Binding-site contacts:
Ligand atom O contacts residue VAL127 of chain 3.A at 3.5 Å.
Ligand atom O contacts residue GLY105 of chain 3.A at 3.7 Å.
Ligand atom CA contacts residue VAL125 of chain 3.A at 3.4 Å (hydrophobic).
Ligand atom CA contacts residue PHE126 of chain 3.A at 3.9 Å (hydrophobic).
Ligand atom CA contacts residue SER163 of chain 3.A at 3.7 Å.
Ligand atom CD2 contacts residue LEU161 of chain 3.A at 3.6 Å (hydrophobic).
Ligand atom CD1 contacts residue GLY124 of chain 3.A at 3.9 Å.
Ligand atom O contacts residue ILE130 of chain 3.A at 3.7 Å.
Ligand atom N contacts residue LEU161 of chain 3.A at 3.2 Å (h-bond).
Ligand atom CA contacts residue GLY105 of chain 3.A at 3.6 Å.
Ligand atom N contacts residue VAL125 of chain 3.A at 3.5 Å (h-bond).
Ligand atom OE1 contacts residue ARG165 of chain 3.A at 2.9 Å (salt-bridge).
Ligand atom CB contacts residue GLY105 of chain 3.A at 3.1 Å.
Ligand atom C contacts residue ILE130 of chain 3.A at 3.9 Å (hydrophobic).
Ligand atom CB contacts residue TYR162 of chain 3.A at 3.5 Å (hydrophobic).
Ligand atom N contacts residue SER163 of chain 3.A at 3.9 Å.
Ligand atom CD contacts residue GLN203 of chain 3.A at 3.5 Å.
Ligand atom CD2 contacts residue PHE126 of chain 3.A at 3.4 Å (hydrophobic).
Ligand atom CA contacts residue LEU161 of chain 3.A at 3.5 Å (hydrophobic).
Ligand atom CE contacts residue ARG165 of chain 3.A at 3.8 Å.
Ligand atom CB contacts residue ILE130 of chain 3.A at 3.6 Å (hydrophobic).
Ligand atom CA contacts residue ILE130 of chain 3.A at 3.5 Å (hydrophobic).
Ligand atom CG contacts residue TYR162 of chain 3.A at 3.9 Å (hydrophobic).
Ligand atom CB contacts residue ILE104 of chain 3.A at 3.6 Å (hydrophobic).
Ligand atom C contacts residue VAL127 of chain 3.A at 3.7 Å (hydrophobic).
Ligand atom SD contacts residue ARG165 of chain 3.A at 3.5 Å.
Ligand atom CD1 contacts residue TYR162 of chain 3.A at 3.5 Å (hydrophobic).
Ligand atom CD contacts residue ARG165 of chain 3.A at 3.8 Å.
Ligand atom C contacts residue GLY105 of chain 3.A at 3.8 Å.
Ligand atom O contacts residue GLN203 of chain 3.A at 3.5 Å (h-bond).
Ligand atom O contacts residue PHE126 of chain 3.A at 3.4 Å.
Ligand atom O contacts residue SER163 of chain 3.A at 3.1 Å (h-bond).
Ligand atom CA contacts residue GLY105 of chain 3.A at 3.9 Å.
Ligand atom O contacts residue TYR162 of chain 3.A at 3.6 Å.
Ligand atom CD1 contacts residue GLN203 of chain 3.A at 3.5 Å.
Ligand atom O contacts residue VAL127 of chain 3.A at 2.5 Å (h-bond).
Ligand atom CB contacts residue VAL125 of chain 3.A at 3.3 Å (hydrophobic).
Ligand atom N contacts residue GLY105 of chain 3.A at 2.8 Å (h-bond).
Ligand atom O contacts residue LEU161 of chain 3.A at 3.4 Å (h-bond).
Ligand atom C contacts residue LEU161 of chain 3.A at 3.8 Å (hydrophobic).

A small-molecule ligand and the protein it binds are described below.
Small molecule (SMILES): CSCC[C@H](NC(=O)[C@@H]1CCCN1C(=O)[C@H](CC(C)C)NC(=O)[C@H](CC(C)C)NC(=O)[C@H](CCCCN)NC(=O)[C@H](C)NC(=O)[C@H](CCCCN)NC(=O)[C@@H](N)CCCN=C(N)N)C(=O)N[C@@H](CCC(=O)O)C(=O)N[C@@H](CCC(=O)O)C(=O)N[C@@H](C)C(=O)N[C@@H](CC(C)C)C(=O)N[C@@H](CC(C)C)C(=O)N1CCC[C@H]1C=O

Sequence of chain 3.A:
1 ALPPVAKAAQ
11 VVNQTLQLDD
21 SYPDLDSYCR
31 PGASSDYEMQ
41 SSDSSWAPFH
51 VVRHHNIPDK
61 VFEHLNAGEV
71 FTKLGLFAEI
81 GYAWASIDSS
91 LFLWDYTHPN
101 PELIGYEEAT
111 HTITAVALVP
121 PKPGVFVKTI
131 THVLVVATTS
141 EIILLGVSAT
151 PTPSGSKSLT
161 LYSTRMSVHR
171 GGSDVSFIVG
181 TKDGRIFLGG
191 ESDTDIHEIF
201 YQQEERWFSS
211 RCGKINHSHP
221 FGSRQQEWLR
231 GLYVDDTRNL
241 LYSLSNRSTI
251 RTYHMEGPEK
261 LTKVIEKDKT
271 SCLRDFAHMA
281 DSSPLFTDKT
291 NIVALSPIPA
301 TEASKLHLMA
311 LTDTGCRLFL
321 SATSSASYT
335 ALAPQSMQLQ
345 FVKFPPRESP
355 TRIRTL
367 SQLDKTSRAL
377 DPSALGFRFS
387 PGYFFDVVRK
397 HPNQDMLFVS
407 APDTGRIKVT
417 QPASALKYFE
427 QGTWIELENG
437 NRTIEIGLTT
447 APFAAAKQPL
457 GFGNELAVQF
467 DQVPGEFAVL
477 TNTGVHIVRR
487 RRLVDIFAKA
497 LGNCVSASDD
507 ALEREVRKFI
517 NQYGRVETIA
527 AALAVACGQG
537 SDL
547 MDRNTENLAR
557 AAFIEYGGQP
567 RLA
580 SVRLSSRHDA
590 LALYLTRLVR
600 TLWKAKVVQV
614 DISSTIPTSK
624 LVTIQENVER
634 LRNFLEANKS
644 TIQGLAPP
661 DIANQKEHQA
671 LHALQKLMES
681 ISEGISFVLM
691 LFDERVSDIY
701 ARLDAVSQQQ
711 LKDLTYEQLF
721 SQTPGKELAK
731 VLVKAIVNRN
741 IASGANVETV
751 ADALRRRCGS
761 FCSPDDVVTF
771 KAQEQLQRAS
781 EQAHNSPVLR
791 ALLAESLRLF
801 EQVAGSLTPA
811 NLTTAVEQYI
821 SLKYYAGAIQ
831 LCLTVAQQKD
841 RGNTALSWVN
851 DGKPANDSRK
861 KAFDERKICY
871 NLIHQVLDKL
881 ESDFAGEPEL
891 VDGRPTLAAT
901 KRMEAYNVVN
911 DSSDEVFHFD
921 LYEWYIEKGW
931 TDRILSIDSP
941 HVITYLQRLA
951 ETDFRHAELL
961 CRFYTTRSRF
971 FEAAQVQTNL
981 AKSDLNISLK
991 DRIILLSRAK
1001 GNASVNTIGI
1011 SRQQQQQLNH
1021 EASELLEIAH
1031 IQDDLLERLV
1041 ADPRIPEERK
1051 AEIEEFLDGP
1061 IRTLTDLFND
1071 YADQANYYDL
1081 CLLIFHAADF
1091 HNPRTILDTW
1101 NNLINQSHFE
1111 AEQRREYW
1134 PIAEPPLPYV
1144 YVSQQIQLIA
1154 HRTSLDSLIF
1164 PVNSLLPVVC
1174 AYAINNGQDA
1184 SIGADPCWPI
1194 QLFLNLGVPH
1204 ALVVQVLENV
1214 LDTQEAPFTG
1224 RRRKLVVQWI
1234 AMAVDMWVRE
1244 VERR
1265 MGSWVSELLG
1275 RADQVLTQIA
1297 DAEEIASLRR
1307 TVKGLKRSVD